Sequence of chain 54.B:
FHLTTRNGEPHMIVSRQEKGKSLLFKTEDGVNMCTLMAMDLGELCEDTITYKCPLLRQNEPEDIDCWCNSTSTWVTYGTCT

Binding-site contacts:
Ligand atom C7 contacts residue SER70 of chain 54.B at 4.4 Å.
Ligand atom C6 contacts residue MET33 of chain 54.B at 3.5 Å (hydrophobic).
Ligand atom O3 contacts residue VAL31 of chain 54.B at 3.6 Å.
Ligand atom C4 contacts residue VAL31 of chain 54.B at 3.8 Å (hydrophobic).
Ligand atom C8 contacts residue ARG57 of chain 54.B at 4.2 Å.
Ligand atom C3 contacts residue VAL31 of chain 54.B at 3.0 Å (hydrophobic).
Ligand atom C7 contacts residue ASN69 of chain 54.B at 3.8 Å.
Ligand atom C6 contacts residue NAG1 of chain 54.R at 4.3 Å.
Ligand atom C6 contacts residue ASN69 of chain 54.B at 4.4 Å.
Ligand atom C6 contacts residue LEU24 of chain 54.B at 4.5 Å (hydrophobic).
Ligand atom C3 contacts residue NAG1 of chain 54.R at 3.7 Å.
Ligand atom N2 contacts residue ASN69 of chain 54.B at 4.3 Å.
Ligand atom C8 contacts residue ASN69 of chain 54.B at 3.4 Å.
Ligand atom O4 contacts residue VAL31 of chain 54.B at 3.3 Å.
Ligand atom C2 contacts residue ASN69 of chain 54.B at 4.2 Å.
Ligand atom N2 contacts residue VAL31 of chain 54.B at 4.0 Å.
Ligand atom C1 contacts residue ASN69 of chain 54.B at 2.7 Å.
Ligand atom O1 contacts residue ASN69 of chain 54.B at 2.1 Å (h-bond).
Ligand atom O6 contacts residue NAG1 of chain 54.R at 3.0 Å.
Ligand atom C5 contacts residue VAL31 of chain 54.B at 4.2 Å (hydrophobic).
Ligand atom C4 contacts residue NAG1 of chain 54.R at 3.2 Å.
Ligand atom C1 contacts residue VAL31 of chain 54.B at 4.3 Å (hydrophobic).
Ligand atom O5 contacts residue MET33 of chain 54.B at 4.2 Å.
Ligand atom O7 contacts residue ASN69 of chain 54.B at 3.8 Å.
Ligand atom C2 contacts residue VAL31 of chain 54.B at 4.0 Å (hydrophobic).
Ligand atom O3 contacts residue NAG1 of chain 54.R at 2.6 Å (h-bond).
Ligand atom C5 contacts residue NAG1 of chain 54.R at 4.3 Å.
Ligand atom C5 contacts residue ASN69 of chain 54.B at 3.7 Å.
Ligand atom C5 contacts residue MET33 of chain 54.B at 3.7 Å (hydrophobic).
Ligand atom O5 contacts residue ASN69 of chain 54.B at 2.8 Å (h-bond).
Ligand atom C8 contacts residue SER70 of chain 54.B at 3.7 Å.
Ligand atom O4 contacts residue NAG1 of chain 54.R at 3.0 Å.
Ligand atom O1 contacts residue SER70 of chain 54.B at 4.2 Å.
Ligand atom O1 contacts residue VAL31 of chain 54.B at 3.4 Å (h-bond).
Ligand atom O1 contacts residue MET33 of chain 54.B at 3.9 Å.

A protein and the small-molecule ligand that binds it are described below.
Small molecule (SMILES): CC(=O)N[C@@H]1[C@@H](O)[C@H](O)[C@@H](CO)O[C@H]1O